The protein below binds the small molecule below.
Small molecule (SMILES): C[C@]12CC[C@@H]3c4ccc(O)cc4CC[C@H]3[C@@H]1CC[C@@H]2O

Binding-site contacts:
Ligand atom C7 contacts residue SER222 of chain 2.A at 4.1 Å.
Ligand atom C12 contacts residue GLY186 of chain 2.A at 3.8 Å.
Ligand atom C3 contacts residue MET279 of chain 2.A at 3.8 Å (hydrophobic).
Ligand atom O17 contacts residue TYR155 of chain 2.A at 3.4 Å (h-bond).
Ligand atom C18 contacts residue LEU149 of chain 2.A at 3.6 Å (hydrophobic).
Ligand atom C6 contacts residue TYR218 of chain 2.A at 3.8 Å (hydrophobic).
Ligand atom O17 contacts residue SER142 of chain 2.A at 3.2 Å (h-bond).
Ligand atom C17 contacts residue GLY186 of chain 2.A at 4.2 Å.
Ligand atom O3 contacts residue HIS221 of chain 2.A at 3.1 Å (h-bond).
Ligand atom C9 contacts residue PRO187 of chain 2.A at 4.1 Å (hydrophobic).
Ligand atom C8 contacts residue PHE226 of chain 2.A at 4.1 Å (hydrophobic).
Ligand atom C18 contacts residue GLY144 of chain 2.A at 4.3 Å.
Ligand atom C7 contacts residue TYR218 of chain 2.A at 4.1 Å (hydrophobic).
Ligand atom C3 contacts residue HIS221 of chain 2.A at 3.8 Å.
Ligand atom C8 contacts residue LEU149 of chain 2.A at 4.3 Å (hydrophobic).
Ligand atom C10 contacts residue VAL225 of chain 2.A at 4.0 Å (hydrophobic).
Ligand atom C18 contacts residue SER142 of chain 2.A at 3.6 Å.
Ligand atom C17 contacts residue SER142 of chain 2.A at 4.2 Å.
Ligand atom C18 contacts residue TYR155 of chain 2.A at 4.0 Å (hydrophobic).
Ligand atom C15 contacts residue PHE226 of chain 2.A at 3.6 Å (hydrophobic).
Ligand atom C5 contacts residue VAL225 of chain 2.A at 4.0 Å (hydrophobic).
Ligand atom C3 contacts residue VAL225 of chain 2.A at 4.3 Å (hydrophobic).
Ligand atom C2 contacts residue PHE259 of chain 2.A at 3.5 Å (hydrophobic).
Ligand atom C11 contacts residue VAL143 of chain 2.A at 3.1 Å (hydrophobic).
Ligand atom C7 contacts residue PHE226 of chain 2.A at 3.5 Å (hydrophobic).
Ligand atom C12 contacts residue PRO187 of chain 2.A at 3.6 Å (hydrophobic).
Ligand atom C14 contacts residue PHE226 of chain 2.A at 3.7 Å (hydrophobic).
Ligand atom C12 contacts residue VAL143 of chain 2.A at 3.2 Å (hydrophobic).
Ligand atom C1 contacts residue VAL225 of chain 2.A at 4.3 Å (hydrophobic).
Ligand atom O3 contacts residue MET279 of chain 2.A at 3.2 Å.
Ligand atom C16 contacts residue PHE226 of chain 2.A at 4.0 Å (hydrophobic).
Ligand atom C17 contacts residue PRO187 of chain 2.A at 4.3 Å (hydrophobic).
Ligand atom C1 contacts residue PHE259 of chain 2.A at 3.4 Å (hydrophobic).
Ligand atom C11 contacts residue PRO187 of chain 2.A at 3.9 Å (hydrophobic).
Ligand atom C13 contacts residue SER142 of chain 2.A at 4.2 Å.
Ligand atom C4 contacts residue VAL225 of chain 2.A at 4.1 Å (hydrophobic).
Ligand atom C2 contacts residue MET147 of chain 2.A at 4.1 Å (hydrophobic).
Ligand atom C4 contacts residue HIS221 of chain 2.A at 3.6 Å.
Ligand atom C6 contacts residue SER222 of chain 2.A at 3.6 Å.
Ligand atom O17 contacts residue GLY186 of chain 2.A at 4.3 Å.

Sequence of chain 2.A:
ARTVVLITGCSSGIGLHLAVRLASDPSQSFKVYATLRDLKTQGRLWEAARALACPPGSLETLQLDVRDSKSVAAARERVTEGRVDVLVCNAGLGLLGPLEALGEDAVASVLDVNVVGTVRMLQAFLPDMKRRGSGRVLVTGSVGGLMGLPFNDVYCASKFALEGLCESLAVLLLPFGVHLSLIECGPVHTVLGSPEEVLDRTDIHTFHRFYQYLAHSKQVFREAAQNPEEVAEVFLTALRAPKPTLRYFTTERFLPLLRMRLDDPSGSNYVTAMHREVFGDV